Sequence of chain 1.A:
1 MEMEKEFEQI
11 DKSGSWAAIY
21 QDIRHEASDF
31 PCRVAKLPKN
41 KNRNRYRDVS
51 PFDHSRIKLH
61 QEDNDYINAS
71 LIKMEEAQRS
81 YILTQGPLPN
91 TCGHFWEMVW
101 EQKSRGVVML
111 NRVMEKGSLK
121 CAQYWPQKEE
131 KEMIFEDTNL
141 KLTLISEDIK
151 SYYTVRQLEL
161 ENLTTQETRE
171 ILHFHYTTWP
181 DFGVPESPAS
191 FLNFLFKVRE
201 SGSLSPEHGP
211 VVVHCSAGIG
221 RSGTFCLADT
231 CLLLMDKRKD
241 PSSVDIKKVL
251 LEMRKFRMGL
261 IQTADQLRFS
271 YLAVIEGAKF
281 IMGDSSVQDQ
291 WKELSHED

Binding-site contacts:
Ligand atom C1 contacts residue MET74 of chain 1.A at 3.8 Å (hydrophobic).
Ligand atom N12 contacts residue LEU204 of chain 1.A at 3.6 Å (h-bond).
Ligand atom C10 contacts residue PRO206 of chain 1.A at 3.7 Å (hydrophobic).
Ligand atom C7 contacts residue ARG79 of chain 1.A at 4.1 Å.
Ligand atom C9 contacts residue PRO206 of chain 1.A at 4.1 Å (hydrophobic).
Ligand atom C7 contacts residue GLN78 of chain 1.A at 3.6 Å.
Ligand atom C8 contacts residue SER80 of chain 1.A at 3.6 Å.
Ligand atom C9 contacts residue GLN78 of chain 1.A at 3.5 Å.
Ligand atom C8 contacts residue ARG79 of chain 1.A at 3.9 Å.
Ligand atom C2 contacts residue ARG79 of chain 1.A at 3.8 Å.
Ligand atom C2 contacts residue GLN78 of chain 1.A at 3.8 Å.
Ligand atom C6 contacts residue GLN78 of chain 1.A at 3.6 Å.
Ligand atom C1 contacts residue GLU75 of chain 1.A at 3.7 Å.
Ligand atom N12 contacts residue HIS208 of chain 1.A at 3.4 Å (h-bond).
Ligand atom N12 contacts residue PRO210 of chain 1.A at 4.1 Å.
Ligand atom C8 contacts residue GLN78 of chain 1.A at 4.1 Å.
Ligand atom C10 contacts residue LEU204 of chain 1.A at 3.3 Å (hydrophobic).
Ligand atom C11 contacts residue HIS208 of chain 1.A at 3.7 Å.
Ligand atom C1 contacts residue SER80 of chain 1.A at 3.6 Å.
Ligand atom N4 contacts residue SER80 of chain 1.A at 3.8 Å.
Ligand atom C2 contacts residue SER80 of chain 1.A at 3.6 Å.
Ligand atom C13 contacts residue HIS208 of chain 1.A at 3.7 Å.
Ligand atom N4 contacts residue ARG79 of chain 1.A at 3.7 Å.
Ligand atom C1 contacts residue LYS73 of chain 1.A at 4.0 Å.
Ligand atom C5 contacts residue GLN78 of chain 1.A at 3.4 Å.
Ligand atom C6 contacts residue PRO206 of chain 1.A at 3.9 Å (hydrophobic).
Ligand atom C9 contacts residue SER80 of chain 1.A at 4.0 Å.
Ligand atom N12 contacts residue SER205 of chain 1.A at 3.1 Å (h-bond).
Ligand atom C14 contacts residue SER80 of chain 1.A at 3.8 Å.
Ligand atom C9 contacts residue ARG79 of chain 1.A at 3.7 Å.
Ligand atom C10 contacts residue SER205 of chain 1.A at 3.8 Å.
Ligand atom N3 contacts residue GLN78 of chain 1.A at 4.0 Å.
Ligand atom N3 contacts residue ARG79 of chain 1.A at 3.3 Å.
Ligand atom N12 contacts residue GLY209 of chain 1.A at 3.3 Å (h-bond).
Ligand atom N3 contacts residue SER80 of chain 1.A at 2.8 Å (h-bond).
Ligand atom C11 contacts residue LEU204 of chain 1.A at 3.9 Å (hydrophobic).
Ligand atom C1 contacts residue ARG79 of chain 1.A at 4.1 Å.
Ligand atom C11 contacts residue PRO206 of chain 1.A at 4.1 Å (hydrophobic).
Ligand atom C11 contacts residue SER205 of chain 1.A at 3.7 Å.
Ligand atom N4 contacts residue GLN78 of chain 1.A at 3.6 Å.

This protein binds this small molecule.
Small molecule (SMILES): Cc1cc(C)n(-c2ccc(N)cc2)n1